Binding-site contacts:
Ligand atom C3 contacts residue ASP151 of chain 1.A at 3.8 Å.
Ligand atom C10 contacts residue LYS34 of chain 1.B at 3.5 Å.
Ligand atom O40 contacts residue MHW1 of chain 1.D at 3.5 Å.
Ligand atom C34 contacts residue THR168 of chain 1.A at 3.8 Å.
Ligand atom O38 contacts residue GLU268 of chain 1.B at 3.9 Å.
Ligand atom C34 contacts residue ASP151 of chain 1.A at 4.0 Å.
Ligand atom C4 contacts residue ASN152 of chain 1.A at 3.7 Å.
Ligand atom C14 contacts residue LYS34 of chain 1.B at 3.8 Å.
Ligand atom C47 contacts residue GLU268 of chain 1.B at 4.2 Å.
Ligand atom C3 contacts residue ASN152 of chain 1.A at 3.1 Å.
Ligand atom C47 contacts residue TRP243 of chain 1.B at 3.7 Å (hydrophobic).
Ligand atom C46 contacts residue ASN109 of chain 1.A at 4.2 Å.
Ligand atom C42 contacts residue GLU169 of chain 1.A at 4.2 Å.
Ligand atom O38 contacts residue SER266 of chain 1.B at 3.7 Å.
Ligand atom O15 contacts residue LYS34 of chain 1.B at 3.9 Å.
Ligand atom C16 contacts residue LYS34 of chain 1.B at 4.0 Å.
Ligand atom O41 contacts residue MHW1 of chain 1.D at 3.9 Å.
Ligand atom N9 contacts residue LYS34 of chain 1.B at 3.0 Å (salt-bridge).
Ligand atom C35 contacts residue GLU169 of chain 1.A at 3.8 Å.
Ligand atom O40 contacts residue PRO108 of chain 1.A at 3.8 Å.
Ligand atom C45 contacts residue ASN109 of chain 1.A at 4.0 Å.
Ligand atom C2 contacts residue GLU268 of chain 1.B at 3.7 Å.
Ligand atom O40 contacts residue ASN152 of chain 1.A at 3.3 Å.
Ligand atom C4 contacts residue ASP151 of chain 1.A at 3.9 Å.
Ligand atom C37 contacts residue GLU268 of chain 1.B at 4.1 Å.
Ligand atom C48 contacts residue GLY244 of chain 1.B at 3.8 Å.
Ligand atom S39 contacts residue GLU268 of chain 1.B at 3.6 Å (salt-bridge).
Ligand atom C2 contacts residue ASN152 of chain 1.A at 4.2 Å.
Ligand atom O7 contacts residue CYS285 of chain 1.B at 4.0 Å.
Ligand atom C34 contacts residue ASN152 of chain 1.A at 3.8 Å.
Ligand atom C45 contacts residue GLU169 of chain 1.A at 3.7 Å.
Ligand atom O41 contacts residue GLU268 of chain 1.B at 2.5 Å (salt-bridge).
Ligand atom C43 contacts residue PRO108 of chain 1.A at 4.0 Å (hydrophobic).
Ligand atom C46 contacts residue SER266 of chain 1.B at 4.0 Å.
Ligand atom C8 contacts residue LYS34 of chain 1.B at 3.9 Å.
Ligand atom C13 contacts residue LYS34 of chain 1.B at 3.5 Å.
Ligand atom C48 contacts residue ASN109 of chain 1.A at 4.1 Å.
Ligand atom C46 contacts residue GLU169 of chain 1.A at 4.0 Å.
Ligand atom C1 contacts residue GLU268 of chain 1.B at 3.3 Å.
Ligand atom C48 contacts residue TRP243 of chain 1.B at 3.6 Å (hydrophobic).

Sequence of chain 1.D:
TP

Sequence of chain 1.A:
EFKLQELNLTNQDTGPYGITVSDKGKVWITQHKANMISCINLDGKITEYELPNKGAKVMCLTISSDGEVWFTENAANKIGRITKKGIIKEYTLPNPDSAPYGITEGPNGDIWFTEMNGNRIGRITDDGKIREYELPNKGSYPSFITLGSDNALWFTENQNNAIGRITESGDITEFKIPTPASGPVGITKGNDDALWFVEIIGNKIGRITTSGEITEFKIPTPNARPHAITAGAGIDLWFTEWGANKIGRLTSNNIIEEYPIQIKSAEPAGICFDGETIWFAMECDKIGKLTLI

This small molecule binds to this protein.
Small molecule (SMILES): CCN(CC)CCS(=O)(=O)[C@@H]1CCN2C(=O)c3coc(n3)CC(=O)C[C@H](O)/C=C(C)/C=C/CNC(=O)/C=C/[C@@H](C)[C@@H](C(C)C)OC(=O)[C@@H]12

Sequence of chain 1.B:
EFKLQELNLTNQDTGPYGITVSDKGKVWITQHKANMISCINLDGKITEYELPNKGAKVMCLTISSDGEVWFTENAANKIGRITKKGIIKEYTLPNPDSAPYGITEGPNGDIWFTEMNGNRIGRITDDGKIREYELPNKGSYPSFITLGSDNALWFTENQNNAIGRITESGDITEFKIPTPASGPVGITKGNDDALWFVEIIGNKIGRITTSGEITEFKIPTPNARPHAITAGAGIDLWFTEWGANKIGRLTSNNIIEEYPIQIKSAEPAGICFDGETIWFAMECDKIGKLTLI